Sequence of chain 1.A:
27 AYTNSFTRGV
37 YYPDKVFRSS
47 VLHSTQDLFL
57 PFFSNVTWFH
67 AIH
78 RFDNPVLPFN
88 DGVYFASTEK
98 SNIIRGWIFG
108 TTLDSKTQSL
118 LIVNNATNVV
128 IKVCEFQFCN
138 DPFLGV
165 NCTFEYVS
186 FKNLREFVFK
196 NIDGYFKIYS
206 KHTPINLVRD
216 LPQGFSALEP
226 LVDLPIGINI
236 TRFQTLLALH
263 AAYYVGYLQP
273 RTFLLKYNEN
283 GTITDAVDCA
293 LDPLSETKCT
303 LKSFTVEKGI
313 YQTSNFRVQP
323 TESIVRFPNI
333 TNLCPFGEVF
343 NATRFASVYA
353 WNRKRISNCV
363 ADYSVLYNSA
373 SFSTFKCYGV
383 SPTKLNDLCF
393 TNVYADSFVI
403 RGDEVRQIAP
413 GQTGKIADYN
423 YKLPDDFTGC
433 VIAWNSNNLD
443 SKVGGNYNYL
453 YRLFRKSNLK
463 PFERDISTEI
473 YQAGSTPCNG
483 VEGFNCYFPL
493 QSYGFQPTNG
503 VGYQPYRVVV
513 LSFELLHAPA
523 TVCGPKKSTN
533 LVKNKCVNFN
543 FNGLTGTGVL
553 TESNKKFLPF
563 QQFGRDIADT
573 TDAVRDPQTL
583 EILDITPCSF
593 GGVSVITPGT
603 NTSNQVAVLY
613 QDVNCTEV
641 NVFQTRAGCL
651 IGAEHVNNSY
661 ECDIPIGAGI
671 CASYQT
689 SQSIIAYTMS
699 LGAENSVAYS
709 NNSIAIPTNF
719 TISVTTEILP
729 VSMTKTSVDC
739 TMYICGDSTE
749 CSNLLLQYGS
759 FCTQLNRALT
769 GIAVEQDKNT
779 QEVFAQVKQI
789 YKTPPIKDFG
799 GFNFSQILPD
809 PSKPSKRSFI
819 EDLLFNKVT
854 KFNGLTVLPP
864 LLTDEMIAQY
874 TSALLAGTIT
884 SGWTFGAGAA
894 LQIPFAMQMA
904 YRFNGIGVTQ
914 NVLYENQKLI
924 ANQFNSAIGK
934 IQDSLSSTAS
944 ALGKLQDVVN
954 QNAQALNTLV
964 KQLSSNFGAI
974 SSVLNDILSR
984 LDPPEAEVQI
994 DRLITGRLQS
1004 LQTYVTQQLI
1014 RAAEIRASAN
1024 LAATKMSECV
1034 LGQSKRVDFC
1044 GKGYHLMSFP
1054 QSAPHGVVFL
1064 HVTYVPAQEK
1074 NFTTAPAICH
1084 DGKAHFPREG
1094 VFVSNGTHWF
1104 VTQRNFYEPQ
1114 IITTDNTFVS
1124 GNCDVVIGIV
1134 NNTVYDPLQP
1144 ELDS

Binding-site contacts:
Ligand atom O7 contacts residue ASN603 of chain 1.A at 3.2 Å (h-bond).
Ligand atom C8 contacts residue ASN603 of chain 1.A at 4.4 Å.
Ligand atom C6 contacts residue ASN603 of chain 1.A at 4.5 Å.
Ligand atom C3 contacts residue ASN603 of chain 1.A at 3.8 Å.
Ligand atom C5 contacts residue ASN603 of chain 1.A at 3.7 Å.
Ligand atom N2 contacts residue ASN603 of chain 1.A at 2.9 Å (h-bond).
Ligand atom C2 contacts residue ASN603 of chain 1.A at 2.5 Å.
Ligand atom C7 contacts residue ASN603 of chain 1.A at 3.2 Å.
Ligand atom C4 contacts residue ASN603 of chain 1.A at 4.3 Å.
Ligand atom C1 contacts residue ASN603 of chain 1.A at 1.4 Å.
Ligand atom O5 contacts residue ASN603 of chain 1.A at 2.4 Å (h-bond).

A small-molecule ligand and the protein it binds are described below.
Small molecule (SMILES): CC(=O)N[C@@H]1[C@@H](O)[C@H](O)[C@@H](CO)O[C@H]1O